This small molecule binds to this protein.
Small molecule (SMILES): CC(=O)N[C@@H]1[C@@H](O)[C@H](O)[C@@H](CO)O[C@H]1O

Sequence of chain 1.B:
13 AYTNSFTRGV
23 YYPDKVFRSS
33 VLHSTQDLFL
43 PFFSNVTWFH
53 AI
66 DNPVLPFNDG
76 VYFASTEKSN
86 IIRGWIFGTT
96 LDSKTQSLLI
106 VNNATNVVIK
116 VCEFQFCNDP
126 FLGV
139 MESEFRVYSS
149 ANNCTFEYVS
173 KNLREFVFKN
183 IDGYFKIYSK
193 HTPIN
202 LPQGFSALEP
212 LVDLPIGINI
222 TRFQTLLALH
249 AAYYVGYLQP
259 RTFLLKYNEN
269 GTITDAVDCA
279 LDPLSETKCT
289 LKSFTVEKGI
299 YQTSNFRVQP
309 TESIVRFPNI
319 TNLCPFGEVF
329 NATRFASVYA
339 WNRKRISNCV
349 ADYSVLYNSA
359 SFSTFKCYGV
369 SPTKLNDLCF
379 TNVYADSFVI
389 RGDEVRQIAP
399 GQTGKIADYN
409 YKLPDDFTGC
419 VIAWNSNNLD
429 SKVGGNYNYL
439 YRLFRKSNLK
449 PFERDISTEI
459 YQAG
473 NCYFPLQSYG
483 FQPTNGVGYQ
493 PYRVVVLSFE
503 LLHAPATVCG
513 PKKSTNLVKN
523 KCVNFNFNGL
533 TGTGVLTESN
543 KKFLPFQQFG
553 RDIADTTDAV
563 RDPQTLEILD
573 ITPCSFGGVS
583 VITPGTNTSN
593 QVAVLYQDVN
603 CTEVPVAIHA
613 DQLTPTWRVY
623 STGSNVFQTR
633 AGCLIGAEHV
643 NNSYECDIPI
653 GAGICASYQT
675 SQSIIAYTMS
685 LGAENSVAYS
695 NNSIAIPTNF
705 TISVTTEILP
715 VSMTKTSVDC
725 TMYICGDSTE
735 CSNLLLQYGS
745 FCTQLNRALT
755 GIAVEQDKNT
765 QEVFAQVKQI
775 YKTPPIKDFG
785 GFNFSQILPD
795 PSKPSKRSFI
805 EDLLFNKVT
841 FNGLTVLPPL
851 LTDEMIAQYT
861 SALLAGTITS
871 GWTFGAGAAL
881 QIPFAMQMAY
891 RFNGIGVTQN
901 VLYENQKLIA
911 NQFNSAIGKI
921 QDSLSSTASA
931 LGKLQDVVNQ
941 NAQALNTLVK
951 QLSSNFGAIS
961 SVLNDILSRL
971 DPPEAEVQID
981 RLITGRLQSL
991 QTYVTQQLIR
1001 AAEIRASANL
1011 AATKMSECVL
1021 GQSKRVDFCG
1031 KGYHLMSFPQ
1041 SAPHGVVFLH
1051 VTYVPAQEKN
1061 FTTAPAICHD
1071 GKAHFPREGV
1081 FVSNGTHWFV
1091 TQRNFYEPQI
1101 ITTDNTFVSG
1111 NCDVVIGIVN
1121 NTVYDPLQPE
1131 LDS

Binding-site contacts:
Ligand atom C4 contacts residue ASN589 of chain 1.B at 4.3 Å.
Ligand atom O7 contacts residue ASN589 of chain 1.B at 4.2 Å.
Ligand atom C2 contacts residue ASN589 of chain 1.B at 2.6 Å.
Ligand atom O5 contacts residue ASN589 of chain 1.B at 2.4 Å (h-bond).
Ligand atom C6 contacts residue ASN589 of chain 1.B at 3.8 Å.
Ligand atom O6 contacts residue ASN589 of chain 1.B at 3.6 Å (h-bond).
Ligand atom C1 contacts residue ASN589 of chain 1.B at 1.5 Å.
Ligand atom C7 contacts residue ASN589 of chain 1.B at 3.8 Å.
Ligand atom N2 contacts residue ASN589 of chain 1.B at 3.0 Å (h-bond).
Ligand atom C3 contacts residue ASN589 of chain 1.B at 3.9 Å.
Ligand atom C5 contacts residue ASN589 of chain 1.B at 3.2 Å.